This small molecule binds to this protein.
Small molecule (SMILES): N[C@@H](CCC(=O)O)C(=O)O

Sequence of chain 1.B:
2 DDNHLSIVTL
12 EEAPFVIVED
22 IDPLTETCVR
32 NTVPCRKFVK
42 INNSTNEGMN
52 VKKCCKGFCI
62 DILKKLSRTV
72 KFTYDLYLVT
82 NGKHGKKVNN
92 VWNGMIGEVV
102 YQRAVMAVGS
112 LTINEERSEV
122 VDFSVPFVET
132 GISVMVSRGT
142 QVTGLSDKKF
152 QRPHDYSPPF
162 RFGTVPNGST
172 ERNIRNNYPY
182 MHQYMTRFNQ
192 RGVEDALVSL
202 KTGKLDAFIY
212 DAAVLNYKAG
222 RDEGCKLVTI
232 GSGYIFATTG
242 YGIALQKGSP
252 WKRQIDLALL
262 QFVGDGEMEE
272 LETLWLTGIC

Binding-site contacts:
Ligand atom CG contacts residue TYR211 of chain 1.B at 3.3 Å (hydrophobic).
Ligand atom CD contacts residue ASP212 of chain 1.B at 4.2 Å.
Ligand atom OXT contacts residue GLY169 of chain 1.B at 3.6 Å.
Ligand atom O contacts residue HIS85 of chain 1.B at 3.5 Å.
Ligand atom CA contacts residue SER111 of chain 1.B at 4.1 Å.
Ligand atom CB contacts residue TYR211 of chain 1.B at 4.2 Å (hydrophobic).
Ligand atom C contacts residue ARG118 of chain 1.B at 3.5 Å.
Ligand atom O contacts residue THR113 of chain 1.B at 3.0 Å (h-bond).
Ligand atom OE1 contacts residue ASP212 of chain 1.B at 3.2 Å (salt-bridge).
Ligand atom OXT contacts residue HIS85 of chain 1.B at 3.5 Å.
Ligand atom OE2 contacts residue SER170 of chain 1.B at 3.0 Å (h-bond).
Ligand atom N contacts residue TYR242 of chain 1.B at 4.2 Å.
Ligand atom OE2 contacts residue GLY169 of chain 1.B at 3.4 Å.
Ligand atom N contacts residue SER170 of chain 1.B at 4.3 Å.
Ligand atom N contacts residue HIS85 of chain 1.B at 4.2 Å.
Ligand atom C contacts residue THR113 of chain 1.B at 3.7 Å.
Ligand atom O contacts residue SER111 of chain 1.B at 3.5 Å (h-bond).
Ligand atom C contacts residue SER170 of chain 1.B at 3.5 Å.
Ligand atom O contacts residue SER170 of chain 1.B at 4.1 Å.
Ligand atom CD contacts residue TYR211 of chain 1.B at 3.7 Å (hydrophobic).
Ligand atom OE2 contacts residue THR171 of chain 1.B at 3.0 Å (h-bond).
Ligand atom CA contacts residue SER170 of chain 1.B at 3.5 Å.
Ligand atom N contacts residue THR113 of chain 1.B at 2.8 Å (h-bond).
Ligand atom CA contacts residue HIS85 of chain 1.B at 4.2 Å.
Ligand atom OE1 contacts residue TYR211 of chain 1.B at 3.8 Å.
Ligand atom C contacts residue HIS85 of chain 1.B at 3.6 Å.
Ligand atom C contacts residue SER111 of chain 1.B at 4.2 Å.
Ligand atom OXT contacts residue ARG118 of chain 1.B at 2.8 Å (salt-bridge).
Ligand atom OXT contacts residue SER170 of chain 1.B at 2.9 Å (h-bond).
Ligand atom OE1 contacts residue SER170 of chain 1.B at 4.3 Å.
Ligand atom CB contacts residue HIS85 of chain 1.B at 3.5 Å.
Ligand atom N contacts residue ASP212 of chain 1.B at 4.0 Å.
Ligand atom CG contacts residue ASP212 of chain 1.B at 4.1 Å.
Ligand atom O contacts residue LEU112 of chain 1.B at 3.8 Å.
Ligand atom O contacts residue ARG118 of chain 1.B at 2.9 Å (salt-bridge).
Ligand atom CA contacts residue THR113 of chain 1.B at 3.4 Å.
Ligand atom OE1 contacts residue THR171 of chain 1.B at 2.4 Å (h-bond).
Ligand atom CD contacts residue SER170 of chain 1.B at 4.1 Å.
Ligand atom CD contacts residue THR171 of chain 1.B at 3.3 Å.
Ligand atom N contacts residue SER111 of chain 1.B at 3.0 Å (h-bond).